Sequence of chain 1.A:
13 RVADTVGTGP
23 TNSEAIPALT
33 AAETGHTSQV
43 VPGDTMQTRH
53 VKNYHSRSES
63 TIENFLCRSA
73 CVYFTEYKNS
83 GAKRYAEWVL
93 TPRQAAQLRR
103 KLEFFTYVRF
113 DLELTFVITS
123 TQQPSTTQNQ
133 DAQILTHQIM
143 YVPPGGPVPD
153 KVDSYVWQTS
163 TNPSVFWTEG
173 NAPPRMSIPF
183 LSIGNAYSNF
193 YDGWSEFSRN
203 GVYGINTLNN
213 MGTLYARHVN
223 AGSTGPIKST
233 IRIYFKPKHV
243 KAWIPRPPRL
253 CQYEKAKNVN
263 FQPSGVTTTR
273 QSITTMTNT

Sequence of chain 53.C:
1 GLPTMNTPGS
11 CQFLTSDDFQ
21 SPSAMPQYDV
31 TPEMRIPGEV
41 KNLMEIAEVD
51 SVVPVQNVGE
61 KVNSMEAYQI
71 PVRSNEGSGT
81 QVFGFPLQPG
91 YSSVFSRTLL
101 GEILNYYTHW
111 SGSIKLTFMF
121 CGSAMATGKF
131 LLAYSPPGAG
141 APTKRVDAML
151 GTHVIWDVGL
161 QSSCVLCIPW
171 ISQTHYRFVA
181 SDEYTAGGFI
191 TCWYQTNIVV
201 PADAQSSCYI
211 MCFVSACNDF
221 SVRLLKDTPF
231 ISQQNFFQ

Binding-site contacts:
Ligand atom C1 contacts residue TYR157 of chain 1.A at 3.5 Å (hydrophobic).
Ligand atom C8 contacts residue ASP155 of chain 1.A at 3.7 Å.
Ligand atom C4 contacts residue TYR157 of chain 1.A at 3.5 Å (hydrophobic).
Ligand atom C6 contacts residue GLN160 of chain 1.A at 2.9 Å.
Ligand atom O4 contacts residue PHE76 of chain 53.A at 2.2 Å.
Ligand atom O5 contacts residue ARG234 of chain 53.A at 2.7 Å (salt-bridge).
Ligand atom C4 contacts residue SER156 of chain 1.A at 3.0 Å.
Ligand atom O6 contacts residue GLN160 of chain 1.A at 2.9 Å.
Ligand atom O2 contacts residue TYR157 of chain 1.A at 3.4 Å.
Ligand atom N1 contacts residue SER156 of chain 1.A at 2.9 Å.
Ligand atom O4 contacts residue PHE236 of chain 53.C at 2.6 Å.
Ligand atom C20 contacts residue PHE76 of chain 53.A at 3.2 Å (hydrophobic).
Ligand atom C6 contacts residue TYR157 of chain 1.A at 2.6 Å (hydrophobic).
Ligand atom C1 contacts residue GLN160 of chain 1.A at 2.6 Å.
Ligand atom C12 contacts residue GLN234 of chain 53.C at 2.8 Å.
Ligand atom C4 contacts residue ASP155 of chain 1.A at 1.9 Å.
Ligand atom C21 contacts residue GLN160 of chain 1.A at 3.6 Å.
Ligand atom C3 contacts residue ASP155 of chain 1.A at 3.0 Å.
Ligand atom N1 contacts residue ASP155 of chain 1.A at 2.5 Å (salt-bridge).
Ligand atom C5 contacts residue TYR157 of chain 1.A at 2.8 Å (hydrophobic).
Ligand atom O5 contacts residue ARG219 of chain 1.A at 3.5 Å (salt-bridge).
Ligand atom O6 contacts residue ARG234 of chain 53.A at 3.4 Å (salt-bridge).
Ligand atom C3 contacts residue SER156 of chain 1.A at 3.2 Å.
Ligand atom C2 contacts residue SER156 of chain 1.A at 3.6 Å.
Ligand atom C7 contacts residue GLN234 of chain 53.C at 2.2 Å.
Ligand atom C21 contacts residue ARG234 of chain 53.A at 3.5 Å.
Ligand atom C8 contacts residue GLN234 of chain 53.C at 2.9 Å.
Ligand atom C6 contacts residue SER156 of chain 1.A at 3.4 Å.
Ligand atom O2 contacts residue GLN233 of chain 53.C at 2.9 Å (h-bond).
Ligand atom C13 contacts residue PHE236 of chain 53.C at 3.4 Å (hydrophobic).
Ligand atom O1 contacts residue GLN234 of chain 53.C at 2.6 Å (h-bond).
Ligand atom S1 contacts residue GLN234 of chain 53.C at 2.2 Å (h-bond).
Ligand atom O1 contacts residue GLN233 of chain 53.C at 3.6 Å.
Ligand atom C5 contacts residue SER156 of chain 1.A at 2.9 Å.
Ligand atom C5 contacts residue ASP155 of chain 1.A at 2.5 Å.
Ligand atom C2 contacts residue GLN160 of chain 1.A at 3.5 Å.
Ligand atom O2 contacts residue GLN234 of chain 53.C at 2.5 Å (h-bond).
Ligand atom C13 contacts residue PHE76 of chain 53.A at 2.9 Å (hydrophobic).
Ligand atom C14 contacts residue PHE76 of chain 53.A at 3.3 Å (hydrophobic).
Ligand atom N1 contacts residue TYR157 of chain 1.A at 2.5 Å (h-bond).

Sequence of chain 53.A:
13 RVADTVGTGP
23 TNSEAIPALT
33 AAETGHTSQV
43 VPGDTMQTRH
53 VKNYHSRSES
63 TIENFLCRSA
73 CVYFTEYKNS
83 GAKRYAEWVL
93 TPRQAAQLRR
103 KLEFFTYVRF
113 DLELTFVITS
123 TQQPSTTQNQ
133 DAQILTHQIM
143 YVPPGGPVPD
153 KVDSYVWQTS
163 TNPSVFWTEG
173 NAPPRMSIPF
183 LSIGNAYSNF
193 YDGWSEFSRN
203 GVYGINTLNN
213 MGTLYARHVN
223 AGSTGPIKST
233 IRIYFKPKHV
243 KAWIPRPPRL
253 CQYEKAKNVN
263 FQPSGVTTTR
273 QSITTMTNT

The small molecule below binds the protein below.
Small molecule (SMILES): O=C(O)c1ccc(NS(=O)(=O)c2ccc(N3C(=O)c4ccccc4C3=O)cc2)cc1